Sequence of chain 1.C:
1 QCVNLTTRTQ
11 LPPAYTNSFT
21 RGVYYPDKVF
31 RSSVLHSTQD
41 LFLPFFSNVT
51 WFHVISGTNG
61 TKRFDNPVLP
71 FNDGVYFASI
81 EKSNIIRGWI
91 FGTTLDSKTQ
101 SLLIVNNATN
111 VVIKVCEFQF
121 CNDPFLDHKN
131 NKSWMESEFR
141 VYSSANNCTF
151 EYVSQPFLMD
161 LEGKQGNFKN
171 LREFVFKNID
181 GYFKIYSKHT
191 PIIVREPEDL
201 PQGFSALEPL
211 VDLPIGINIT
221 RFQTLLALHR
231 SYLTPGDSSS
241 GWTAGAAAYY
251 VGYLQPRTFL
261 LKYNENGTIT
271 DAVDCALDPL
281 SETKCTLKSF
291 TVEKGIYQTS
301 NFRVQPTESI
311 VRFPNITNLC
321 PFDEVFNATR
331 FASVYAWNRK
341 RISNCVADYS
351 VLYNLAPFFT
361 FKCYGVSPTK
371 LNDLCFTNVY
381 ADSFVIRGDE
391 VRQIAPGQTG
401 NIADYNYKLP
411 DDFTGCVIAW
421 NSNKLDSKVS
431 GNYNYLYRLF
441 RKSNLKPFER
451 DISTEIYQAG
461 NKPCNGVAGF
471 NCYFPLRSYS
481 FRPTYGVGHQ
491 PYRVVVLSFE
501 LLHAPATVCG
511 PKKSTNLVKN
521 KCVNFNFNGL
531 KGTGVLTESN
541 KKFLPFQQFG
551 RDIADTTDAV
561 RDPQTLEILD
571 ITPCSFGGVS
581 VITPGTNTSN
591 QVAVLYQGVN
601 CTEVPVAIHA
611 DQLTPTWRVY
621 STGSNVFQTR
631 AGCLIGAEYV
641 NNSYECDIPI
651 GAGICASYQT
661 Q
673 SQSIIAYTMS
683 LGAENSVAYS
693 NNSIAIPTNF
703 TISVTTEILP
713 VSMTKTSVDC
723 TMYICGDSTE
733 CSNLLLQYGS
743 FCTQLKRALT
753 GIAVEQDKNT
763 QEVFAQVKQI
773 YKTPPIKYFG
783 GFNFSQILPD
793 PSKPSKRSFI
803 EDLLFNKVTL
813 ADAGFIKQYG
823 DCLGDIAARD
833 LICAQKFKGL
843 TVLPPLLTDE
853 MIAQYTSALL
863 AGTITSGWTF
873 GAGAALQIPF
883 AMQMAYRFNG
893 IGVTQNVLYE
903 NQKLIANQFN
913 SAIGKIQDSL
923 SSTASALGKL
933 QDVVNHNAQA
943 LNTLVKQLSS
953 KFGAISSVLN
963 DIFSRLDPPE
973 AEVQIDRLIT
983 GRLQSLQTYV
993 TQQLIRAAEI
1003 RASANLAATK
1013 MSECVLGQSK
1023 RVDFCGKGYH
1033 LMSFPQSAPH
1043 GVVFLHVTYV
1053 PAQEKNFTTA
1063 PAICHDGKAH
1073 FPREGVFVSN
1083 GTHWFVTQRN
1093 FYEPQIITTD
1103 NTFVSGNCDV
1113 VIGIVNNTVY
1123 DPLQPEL

This protein binds this small molecule.
Small molecule (SMILES): CC(=O)N[C@H]1[C@H](O[C@H]2[C@H](O)[C@@H](NC(C)=O)CO[C@@H]2CO)O[C@H](CO)[C@@H](O)[C@@H]1O

Binding-site contacts:
Ligand atom C3 contacts residue ASN315 of chain 1.C at 3.8 Å.
Ligand atom N2 contacts residue GLN564 of chain 1.C at 3.2 Å (h-bond).
Ligand atom C2 contacts residue ASN315 of chain 1.C at 2.5 Å.
Ligand atom O7 contacts residue ASN315 of chain 1.C at 4.3 Å.
Ligand atom C7 contacts residue ASN315 of chain 1.C at 3.4 Å.
Ligand atom O7 contacts residue GLN564 of chain 1.C at 2.9 Å (h-bond).
Ligand atom N2 contacts residue ASN315 of chain 1.C at 2.9 Å (h-bond).
Ligand atom C4 contacts residue ASN315 of chain 1.C at 4.2 Å.
Ligand atom O7 contacts residue PRO563 of chain 1.C at 4.4 Å.
Ligand atom C1 contacts residue ASN315 of chain 1.C at 1.4 Å.
Ligand atom C8 contacts residue ASN315 of chain 1.C at 3.5 Å.
Ligand atom C2 contacts residue GLN564 of chain 1.C at 4.5 Å.
Ligand atom C6 contacts residue ILE316 of chain 1.C at 4.4 Å (hydrophobic).
Ligand atom O7 contacts residue LEU566 of chain 1.C at 3.6 Å.
Ligand atom O6 contacts residue ILE316 of chain 1.C at 3.6 Å.
Ligand atom C7 contacts residue GLN564 of chain 1.C at 3.4 Å.
Ligand atom O5 contacts residue ASN315 of chain 1.C at 2.4 Å (h-bond).
Ligand atom C5 contacts residue ASN315 of chain 1.C at 3.7 Å.